Sequence of chain 2.A:
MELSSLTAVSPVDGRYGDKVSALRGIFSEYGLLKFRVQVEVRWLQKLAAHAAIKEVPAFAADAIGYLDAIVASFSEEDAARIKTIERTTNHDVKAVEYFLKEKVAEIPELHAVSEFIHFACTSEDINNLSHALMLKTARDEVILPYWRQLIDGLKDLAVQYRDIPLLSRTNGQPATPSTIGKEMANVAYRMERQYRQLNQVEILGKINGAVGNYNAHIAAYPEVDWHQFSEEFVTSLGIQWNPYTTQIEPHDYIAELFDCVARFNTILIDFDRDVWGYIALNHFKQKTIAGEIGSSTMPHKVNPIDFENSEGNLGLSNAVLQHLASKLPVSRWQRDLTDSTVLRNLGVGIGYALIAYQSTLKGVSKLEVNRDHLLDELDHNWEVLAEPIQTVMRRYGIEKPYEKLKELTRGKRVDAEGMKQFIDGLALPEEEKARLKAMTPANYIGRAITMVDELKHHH

Sequence of chain 2.B:
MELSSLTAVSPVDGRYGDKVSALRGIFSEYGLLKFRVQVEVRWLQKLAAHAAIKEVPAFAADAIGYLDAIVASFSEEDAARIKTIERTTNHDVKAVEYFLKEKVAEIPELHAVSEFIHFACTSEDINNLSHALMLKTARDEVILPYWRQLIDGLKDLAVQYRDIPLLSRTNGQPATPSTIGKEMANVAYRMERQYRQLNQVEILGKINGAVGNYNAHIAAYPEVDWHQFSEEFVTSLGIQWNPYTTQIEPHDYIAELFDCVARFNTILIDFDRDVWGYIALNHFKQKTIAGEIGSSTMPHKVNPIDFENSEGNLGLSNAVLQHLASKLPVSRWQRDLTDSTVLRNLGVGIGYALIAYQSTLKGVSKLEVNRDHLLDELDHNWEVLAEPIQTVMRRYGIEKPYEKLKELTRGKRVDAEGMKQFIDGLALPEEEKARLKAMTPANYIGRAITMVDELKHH

Sequence of chain 1.A:
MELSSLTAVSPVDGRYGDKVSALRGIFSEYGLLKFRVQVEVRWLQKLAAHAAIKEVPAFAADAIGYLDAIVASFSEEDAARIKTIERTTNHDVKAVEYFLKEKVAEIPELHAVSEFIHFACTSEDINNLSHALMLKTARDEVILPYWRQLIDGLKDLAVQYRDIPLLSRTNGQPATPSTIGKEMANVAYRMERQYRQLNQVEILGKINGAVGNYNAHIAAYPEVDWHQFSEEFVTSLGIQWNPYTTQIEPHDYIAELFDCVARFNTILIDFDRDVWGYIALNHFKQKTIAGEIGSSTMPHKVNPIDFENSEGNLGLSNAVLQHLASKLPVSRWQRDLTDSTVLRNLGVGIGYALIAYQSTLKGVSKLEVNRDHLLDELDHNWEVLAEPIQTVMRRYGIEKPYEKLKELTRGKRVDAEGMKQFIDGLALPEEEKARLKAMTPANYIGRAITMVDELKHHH

The small molecule below binds the protein below.
Small molecule (SMILES): O=C(O)/C=C/C(=O)O

Binding-site contacts:
Ligand atom C4 contacts residue SER295 of chain 2.B at 3.1 Å.
Ligand atom C4 contacts residue GLN247 of chain 2.A at 3.5 Å.
Ligand atom O7 contacts residue LYS301 of chain 2.B at 2.6 Å (salt-bridge).
Ligand atom O8 contacts residue ASN171 of chain 1.A at 3.9 Å.
Ligand atom O8 contacts residue AMP1 of chain 2.D at 3.4 Å (h-bond).
Ligand atom C6 contacts residue THR170 of chain 1.A at 3.7 Å.
Ligand atom C6 contacts residue LYS301 of chain 2.B at 3.4 Å.
Ligand atom OXT contacts residue SER296 of chain 2.B at 3.0 Å (h-bond).
Ligand atom O contacts residue SER295 of chain 2.B at 3.4 Å.
Ligand atom O8 contacts residue LYS301 of chain 2.B at 3.4 Å (salt-bridge).
Ligand atom O7 contacts residue ASN303 of chain 2.B at 2.8 Å (h-bond).
Ligand atom O7 contacts residue AMP1 of chain 2.D at 3.4 Å (h-bond).
Ligand atom O8 contacts residue MET298 of chain 2.B at 2.8 Å.
Ligand atom O8 contacts residue GLN247 of chain 2.A at 2.9 Å (h-bond).
Ligand atom C contacts residue SER123 of chain 2.A at 3.3 Å.
Ligand atom C4 contacts residue THR122 of chain 2.A at 3.6 Å.
Ligand atom O contacts residue HIS91 of chain 2.A at 3.0 Å (h-bond).
Ligand atom C contacts residue SER296 of chain 2.B at 3.4 Å.
Ligand atom OXT contacts residue SER123 of chain 2.A at 2.5 Å (h-bond).
Ligand atom C6 contacts residue AMP1 of chain 2.D at 3.1 Å.
Ligand atom O7 contacts residue ASN171 of chain 1.A at 3.2 Å (h-bond).
Ligand atom O contacts residue SER296 of chain 2.B at 2.8 Å (h-bond).
Ligand atom C6 contacts residue ASN303 of chain 2.B at 3.8 Å.
Ligand atom C contacts residue SER295 of chain 2.B at 3.4 Å.
Ligand atom C6 contacts residue GLN247 of chain 2.A at 3.8 Å.
Ligand atom O contacts residue SER123 of chain 2.A at 2.8 Å (h-bond).
Ligand atom C6 contacts residue MET298 of chain 2.B at 3.6 Å (hydrophobic).
Ligand atom C5 contacts residue AMP1 of chain 2.D at 3.3 Å.
Ligand atom C4 contacts residue AMP1 of chain 2.D at 3.8 Å.
Ligand atom O8 contacts residue THR170 of chain 1.A at 2.8 Å (h-bond).
Ligand atom OXT contacts residue THR297 of chain 2.B at 3.8 Å.
Ligand atom C5 contacts residue SER295 of chain 2.B at 3.1 Å.
Ligand atom O7 contacts residue THR170 of chain 1.A at 3.7 Å.
Ligand atom OXT contacts residue THR122 of chain 2.A at 2.7 Å (h-bond).
Ligand atom O7 contacts residue SER295 of chain 2.B at 4.0 Å.
Ligand atom OXT contacts residue SER295 of chain 2.B at 4.0 Å.
Ligand atom C6 contacts residue SER295 of chain 2.B at 3.8 Å.
Ligand atom C6 contacts residue ASN171 of chain 1.A at 3.7 Å.
Ligand atom C contacts residue THR122 of chain 2.A at 3.5 Å.
Ligand atom C5 contacts residue GLN247 of chain 2.A at 4.0 Å.